Binding-site contacts:
Ligand atom C5 contacts residue ASN119 of chain 1.C at 3.6 Å.
Ligand atom O6 contacts residue PHE118 of chain 1.C at 3.6 Å.
Ligand atom N2 contacts residue ASN119 of chain 1.C at 3.0 Å (h-bond).
Ligand atom O7 contacts residue ASN119 of chain 1.C at 3.4 Å (h-bond).
Ligand atom O5 contacts residue ASN119 of chain 1.C at 2.3 Å (h-bond).
Ligand atom C8 contacts residue PHE54 of chain 1.C at 3.4 Å (hydrophobic).
Ligand atom C3 contacts residue ASN119 of chain 1.C at 3.8 Å.
Ligand atom C1 contacts residue GLY112 of chain 1.C at 4.4 Å.
Ligand atom O6 contacts residue GLY112 of chain 1.C at 2.9 Å (h-bond).
Ligand atom C1 contacts residue ASN119 of chain 1.C at 1.4 Å.
Ligand atom C7 contacts residue ASN119 of chain 1.C at 3.4 Å.
Ligand atom O5 contacts residue PHE118 of chain 1.C at 4.4 Å.
Ligand atom C2 contacts residue ASN119 of chain 1.C at 2.5 Å.
Ligand atom C4 contacts residue ASN119 of chain 1.C at 4.2 Å.
Ligand atom C5 contacts residue GLY112 of chain 1.C at 3.6 Å.
Ligand atom O5 contacts residue GLY112 of chain 1.C at 4.0 Å.
Ligand atom C6 contacts residue GLY112 of chain 1.C at 3.9 Å.

Sequence of chain 1.C:
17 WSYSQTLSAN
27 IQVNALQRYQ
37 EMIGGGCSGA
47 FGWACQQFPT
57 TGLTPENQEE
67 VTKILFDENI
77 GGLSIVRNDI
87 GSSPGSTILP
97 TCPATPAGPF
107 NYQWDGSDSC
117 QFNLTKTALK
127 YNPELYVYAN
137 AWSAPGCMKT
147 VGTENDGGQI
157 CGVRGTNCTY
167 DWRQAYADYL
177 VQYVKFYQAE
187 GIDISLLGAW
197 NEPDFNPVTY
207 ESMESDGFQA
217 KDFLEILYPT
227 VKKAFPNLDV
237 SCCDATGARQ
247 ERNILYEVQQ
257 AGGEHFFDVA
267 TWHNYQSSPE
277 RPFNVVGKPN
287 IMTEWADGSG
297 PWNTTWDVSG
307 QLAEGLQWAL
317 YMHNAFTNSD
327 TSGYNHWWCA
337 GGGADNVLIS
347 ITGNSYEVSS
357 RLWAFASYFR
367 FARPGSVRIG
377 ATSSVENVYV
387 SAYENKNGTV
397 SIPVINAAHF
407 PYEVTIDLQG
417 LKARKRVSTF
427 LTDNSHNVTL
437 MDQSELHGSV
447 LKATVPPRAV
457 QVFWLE

The protein below binds the small molecule below.
Small molecule (SMILES): CC(=O)N[C@@H]1[C@@H](O)[C@H](O)[C@@H](CO)O[C@H]1O